This small molecule binds to this protein.
Small molecule (SMILES): O=C(/C=C/c1ccc(O)c(O)c1)O[C@H](Cc1ccc(O)c(O)c1)C(=O)O

Sequence of chain 1.A:
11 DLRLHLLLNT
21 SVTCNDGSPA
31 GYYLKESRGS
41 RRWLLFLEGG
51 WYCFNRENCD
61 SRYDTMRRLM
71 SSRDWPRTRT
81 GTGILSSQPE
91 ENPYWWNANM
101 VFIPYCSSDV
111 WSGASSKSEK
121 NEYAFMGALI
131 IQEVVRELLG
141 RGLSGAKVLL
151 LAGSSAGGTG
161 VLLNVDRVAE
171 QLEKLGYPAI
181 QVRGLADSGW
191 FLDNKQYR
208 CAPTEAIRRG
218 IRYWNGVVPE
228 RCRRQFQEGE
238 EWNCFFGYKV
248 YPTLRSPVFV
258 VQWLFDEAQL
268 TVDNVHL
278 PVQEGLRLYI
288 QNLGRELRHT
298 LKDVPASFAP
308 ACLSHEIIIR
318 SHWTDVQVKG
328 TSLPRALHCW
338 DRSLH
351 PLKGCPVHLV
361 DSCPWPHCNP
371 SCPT

Binding-site contacts:
Ligand atom CAI contacts residue PHE191 of chain 1.A at 3.7 Å (hydrophobic).
Ligand atom CAW contacts residue ALA265 of chain 1.A at 3.9 Å (hydrophobic).
Ligand atom OAH contacts residue PRO210 of chain 1.A at 3.5 Å.
Ligand atom OAH contacts residue EDO1 of chain 1.M at 2.9 Å (h-bond).
Ligand atom CAB contacts residue EDO1 of chain 1.M at 3.6 Å.
Ligand atom CAN contacts residue SER155 of chain 1.A at 3.9 Å.
Ligand atom OAQ contacts residue GLY50 of chain 1.A at 3.3 Å (h-bond).
Ligand atom CAX contacts residue TRP51 of chain 1.A at 3.6 Å (hydrophobic).
Ligand atom CAJ contacts residue TRP51 of chain 1.A at 3.4 Å (hydrophobic).
Ligand atom OAQ contacts residue TRP51 of chain 1.A at 3.8 Å.
Ligand atom CAO contacts residue HIS312 of chain 1.A at 3.9 Å.
Ligand atom OAG contacts residue TYR52 of chain 1.A at 2.7 Å (h-bond).
Ligand atom CAS contacts residue TRP51 of chain 1.A at 3.8 Å (hydrophobic).
Ligand atom CAP contacts residue SER155 of chain 1.A at 3.3 Å.
Ligand atom CAX contacts residue ALA265 of chain 1.A at 3.4 Å (hydrophobic).
Ligand atom OAR contacts residue GLY50 of chain 1.A at 3.1 Å (h-bond).
Ligand atom CAA contacts residue PHE191 of chain 1.A at 3.5 Å (hydrophobic).
Ligand atom OAH contacts residue THR211 of chain 1.A at 3.9 Å.
Ligand atom CAT contacts residue ALA265 of chain 1.A at 3.4 Å (hydrophobic).
Ligand atom OAZ contacts residue THR268 of chain 1.A at 3.4 Å (h-bond).
Ligand atom OAR contacts residue TRP51 of chain 1.A at 2.9 Å (h-bond).
Ligand atom CAP contacts residue GLY50 of chain 1.A at 3.7 Å.
Ligand atom CAV contacts residue HIS312 of chain 1.A at 3.9 Å.
Ligand atom CAN contacts residue HIS312 of chain 1.A at 3.7 Å.
Ligand atom CAP contacts residue TRP51 of chain 1.A at 3.5 Å (hydrophobic).
Ligand atom CAO contacts residue TRP51 of chain 1.A at 3.5 Å (hydrophobic).
Ligand atom OAR contacts residue ALA156 of chain 1.A at 3.1 Å (h-bond).
Ligand atom OAR contacts residue SER155 of chain 1.A at 3.3 Å.
Ligand atom CAU contacts residue HIS312 of chain 1.A at 3.5 Å.
Ligand atom OAL contacts residue PHE191 of chain 1.A at 3.3 Å.
Ligand atom CAF contacts residue EDO1 of chain 1.M at 3.6 Å.
Ligand atom OAG contacts residue PRO210 of chain 1.A at 3.2 Å (h-bond).
Ligand atom OAQ contacts residue SER155 of chain 1.A at 3.5 Å.
Ligand atom CAT contacts residue TRP51 of chain 1.A at 3.0 Å (hydrophobic).
Ligand atom OAG contacts residue ILE214 of chain 1.A at 3.8 Å.
Ligand atom OAL contacts residue ALA265 of chain 1.A at 3.7 Å.
Ligand atom OAH contacts residue PHE243 of chain 1.A at 3.8 Å.
Ligand atom CAS contacts residue HIS312 of chain 1.A at 3.8 Å.
Ligand atom OAM contacts residue TRP51 of chain 1.A at 3.5 Å.
Ligand atom OAZ contacts residue GLU264 of chain 1.A at 3.7 Å.